Binding-site contacts:
Ligand atom O7 contacts residue PHE297 of chain 1.B at 3.5 Å.
Ligand atom C6 contacts residue PHE338 of chain 1.B at 3.5 Å (hydrophobic).
Ligand atom C18 contacts residue GLY121 of chain 1.B at 3.9 Å.
Ligand atom C5 contacts residue PHE338 of chain 1.B at 3.9 Å (hydrophobic).
Ligand atom C20 contacts residue TRP86 of chain 1.B at 3.6 Å (hydrophobic).
Ligand atom C20 contacts residue GLY448 of chain 1.B at 3.7 Å.
Ligand atom O4 contacts residue TYR341 of chain 1.B at 4.0 Å.
Ligand atom N1 contacts residue TRP286 of chain 1.B at 4.1 Å.
Ligand atom C12 contacts residue TYR124 of chain 1.B at 4.1 Å (hydrophobic).
Ligand atom O7 contacts residue PHE338 of chain 1.B at 3.7 Å.
Ligand atom C6 contacts residue TYR337 of chain 1.B at 4.1 Å (hydrophobic).
Ligand atom C8 contacts residue TYR124 of chain 1.B at 4.1 Å (hydrophobic).
Ligand atom C2 contacts residue TYR341 of chain 1.B at 4.0 Å (hydrophobic).
Ligand atom O13 contacts residue TYR337 of chain 1.B at 3.6 Å.
Ligand atom O14 contacts residue TYR337 of chain 1.B at 3.0 Å.
Ligand atom C2 contacts residue TYR124 of chain 1.B at 4.2 Å (hydrophobic).
Ligand atom C16 contacts residue TYR337 of chain 1.B at 4.3 Å (hydrophobic).
Ligand atom C18 contacts residue TRP86 of chain 1.B at 3.8 Å (hydrophobic).
Ligand atom C11 contacts residue PHE338 of chain 1.B at 3.5 Å (hydrophobic).
Ligand atom O13 contacts residue TYR341 of chain 1.B at 3.7 Å.
Ligand atom O7 contacts residue TYR124 of chain 1.B at 3.4 Å (h-bond).
Ligand atom C11 contacts residue TYR337 of chain 1.B at 3.6 Å (hydrophobic).
Ligand atom C5 contacts residue TYR124 of chain 1.B at 3.7 Å (hydrophobic).
Ligand atom C15 contacts residue TYR337 of chain 1.B at 4.3 Å (hydrophobic).
Ligand atom O13 contacts residue TYR124 of chain 1.B at 3.5 Å (h-bond).
Ligand atom C9 contacts residue TRP286 of chain 1.B at 3.8 Å (hydrophobic).
Ligand atom C20 contacts residue GLU202 of chain 1.B at 4.1 Å.
Ligand atom O4 contacts residue TYR124 of chain 1.B at 3.8 Å.
Ligand atom C16 contacts residue TRP86 of chain 1.B at 3.8 Å (hydrophobic).
Ligand atom C3 contacts residue TYR124 of chain 1.B at 3.5 Å (hydrophobic).
Ligand atom C12 contacts residue TYR337 of chain 1.B at 3.1 Å (hydrophobic).
Ligand atom C20 contacts residue HIS447 of chain 1.B at 3.7 Å.
Ligand atom N17 contacts residue TRP86 of chain 1.B at 4.2 Å.
Ligand atom C18 contacts residue GLY120 of chain 1.B at 4.1 Å.
Ligand atom C8 contacts residue TYR72 of chain 1.B at 3.9 Å (hydrophobic).
Ligand atom C19 contacts residue HIS447 of chain 1.B at 3.4 Å.
Ligand atom C10 contacts residue TYR72 of chain 1.B at 3.2 Å (hydrophobic).
Ligand atom C8 contacts residue TRP286 of chain 1.B at 3.0 Å (hydrophobic).
Ligand atom C6 contacts residue TYR341 of chain 1.B at 3.8 Å (hydrophobic).
Ligand atom C12 contacts residue TYR341 of chain 1.B at 4.4 Å (hydrophobic).

Sequence of chain 1.B:
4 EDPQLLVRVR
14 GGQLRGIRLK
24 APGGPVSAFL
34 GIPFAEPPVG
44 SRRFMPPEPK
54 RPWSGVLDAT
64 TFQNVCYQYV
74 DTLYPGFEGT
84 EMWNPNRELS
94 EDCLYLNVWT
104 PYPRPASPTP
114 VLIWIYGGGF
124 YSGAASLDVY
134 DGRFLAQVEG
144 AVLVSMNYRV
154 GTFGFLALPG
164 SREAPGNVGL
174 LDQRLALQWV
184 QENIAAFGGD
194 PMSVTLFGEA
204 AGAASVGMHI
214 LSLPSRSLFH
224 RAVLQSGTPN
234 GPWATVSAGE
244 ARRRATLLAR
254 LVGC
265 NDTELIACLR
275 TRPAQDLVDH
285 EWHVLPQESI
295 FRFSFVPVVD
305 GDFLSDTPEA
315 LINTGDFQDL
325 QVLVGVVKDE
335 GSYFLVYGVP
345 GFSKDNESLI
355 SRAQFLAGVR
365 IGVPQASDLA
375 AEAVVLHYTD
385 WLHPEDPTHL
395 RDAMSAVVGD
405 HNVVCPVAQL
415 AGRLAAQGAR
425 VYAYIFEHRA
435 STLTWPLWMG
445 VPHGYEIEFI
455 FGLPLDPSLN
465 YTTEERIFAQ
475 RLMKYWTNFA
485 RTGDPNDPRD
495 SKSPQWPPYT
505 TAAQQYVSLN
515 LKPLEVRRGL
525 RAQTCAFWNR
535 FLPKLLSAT

A protein and the small-molecule ligand that binds it are described below.
Small molecule (SMILES): C[N+](C)(C)CCOC(=O)CCC(=O)OCC[N+](C)(C)C